Sequence of chain 1.D:
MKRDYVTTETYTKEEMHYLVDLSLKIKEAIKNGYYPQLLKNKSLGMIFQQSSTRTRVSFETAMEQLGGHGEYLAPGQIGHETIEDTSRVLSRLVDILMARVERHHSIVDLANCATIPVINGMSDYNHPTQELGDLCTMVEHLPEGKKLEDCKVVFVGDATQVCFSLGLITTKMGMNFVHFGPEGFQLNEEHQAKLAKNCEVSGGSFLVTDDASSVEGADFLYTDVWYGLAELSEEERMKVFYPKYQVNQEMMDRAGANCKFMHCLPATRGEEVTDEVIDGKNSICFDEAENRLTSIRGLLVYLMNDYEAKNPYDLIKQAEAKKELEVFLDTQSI

Binding-site contacts:
Ligand atom CD contacts residue MET125 of chain 1.D at 3.8 Å (hydrophobic).
Ligand atom O1 contacts residue THR55 of chain 1.D at 3.4 Å (h-bond).
Ligand atom P contacts residue SER52 of chain 1.D at 3.7 Å.
Ligand atom O1 contacts residue HIS130 of chain 1.D at 2.7 Å (h-bond).
Ligand atom C1P contacts residue LEU270 of chain 1.D at 3.6 Å (hydrophobic).
Ligand atom CD contacts residue CYS269 of chain 1.D at 3.8 Å (hydrophobic).
Ligand atom CA contacts residue GLN164 of chain 1.D at 3.6 Å.
Ligand atom C1 contacts residue ARG297 of chain 1.D at 3.7 Å.
Ligand atom O3P contacts residue ARG103 of chain 1.D at 2.8 Å (salt-bridge).
Ligand atom P contacts residue ARG103 of chain 1.D at 3.7 Å.
Ligand atom CB contacts residue GLN164 of chain 1.D at 3.5 Å.
Ligand atom CD contacts residue LEU270 of chain 1.D at 3.8 Å (hydrophobic).
Ligand atom O1P contacts residue ARG103 of chain 1.D at 3.3 Å (salt-bridge).
Ligand atom C1P contacts residue ARG297 of chain 1.D at 3.8 Å.
Ligand atom O2P contacts residue THR53 of chain 1.D at 2.9 Å (h-bond).
Ligand atom C1 contacts residue ARG103 of chain 1.D at 3.7 Å.
Ligand atom O2P contacts residue SER52 of chain 1.D at 3.9 Å.
Ligand atom N contacts residue ASP227 of chain 1.D at 2.7 Å (salt-bridge).
Ligand atom P contacts residue ARG54 of chain 1.D at 3.7 Å.
Ligand atom NE contacts residue LEU270 of chain 1.D at 2.9 Å (h-bond).
Ligand atom O1P contacts residue ARG54 of chain 1.D at 3.5 Å (salt-bridge).
Ligand atom N contacts residue THR163 of chain 1.D at 3.9 Å.
Ligand atom CG contacts residue MET125 of chain 1.D at 3.9 Å (hydrophobic).
Ligand atom O2P contacts residue ARG54 of chain 1.D at 2.8 Å (salt-bridge).
Ligand atom O contacts residue GLN164 of chain 1.D at 3.2 Å (h-bond).
Ligand atom C1 contacts residue HIS130 of chain 1.D at 3.8 Å.
Ligand atom O1P contacts residue THR53 of chain 1.D at 3.8 Å.
Ligand atom N contacts residue GLN164 of chain 1.D at 3.0 Å (h-bond).
Ligand atom O1P contacts residue SER52 of chain 1.D at 2.6 Å (h-bond).
Ligand atom C1 contacts residue LEU270 of chain 1.D at 3.8 Å (hydrophobic).
Ligand atom CA contacts residue ASP227 of chain 1.D at 3.7 Å.
Ligand atom C1P contacts residue ARG54 of chain 1.D at 3.3 Å.
Ligand atom CB contacts residue VAL165 of chain 1.D at 3.7 Å (hydrophobic).
Ligand atom CD contacts residue HIS130 of chain 1.D at 3.8 Å.
Ligand atom O1 contacts residue ARG103 of chain 1.D at 2.8 Å (salt-bridge).
Ligand atom CB contacts residue MET125 of chain 1.D at 3.7 Å (hydrophobic).
Ligand atom P contacts residue THR53 of chain 1.D at 3.9 Å.
Ligand atom O1P contacts residue THR55 of chain 1.D at 2.7 Å (h-bond).
Ligand atom C contacts residue GLN164 of chain 1.D at 3.9 Å.
Ligand atom O1 contacts residue ARG297 of chain 1.D at 3.2 Å (salt-bridge).

This protein binds this small molecule.
Small molecule (SMILES): N[C@@H](CCCNC(=O)CP(=O)(O)O)C(=O)O